The small molecule below binds the protein below.
Small molecule (SMILES): CC[C@H](C)[C@H](NC(=O)[C@@H](NC(=O)[C@H](CC(C)C)NC(=O)[C@@H](N)CCCCN)C(C)C)C(=O)N[C@@H](CC(N)=O)C(=O)N[C@@H](CCCCN)C(=O)N[C@@H](CC(=O)O)C(=O)N[C@@H](CCSC)C(=O)N[C@@H](CCCN=C(N)N)C(=O)N[C@H](C(=O)N[C@@H](CC(=O)O)C(=O)N[C@@H](CC(C)C)C(=O)N[C@@H](Cc1ccccc1)C(=O)N[C@@H](CO)C(=O)N1CCC[C@H]1C(=O)N1CCC[C@H]1C(=O)N[C@H](C=O)CC(N)=O)[C@@H](C)O

Sequence of chain 1.F:
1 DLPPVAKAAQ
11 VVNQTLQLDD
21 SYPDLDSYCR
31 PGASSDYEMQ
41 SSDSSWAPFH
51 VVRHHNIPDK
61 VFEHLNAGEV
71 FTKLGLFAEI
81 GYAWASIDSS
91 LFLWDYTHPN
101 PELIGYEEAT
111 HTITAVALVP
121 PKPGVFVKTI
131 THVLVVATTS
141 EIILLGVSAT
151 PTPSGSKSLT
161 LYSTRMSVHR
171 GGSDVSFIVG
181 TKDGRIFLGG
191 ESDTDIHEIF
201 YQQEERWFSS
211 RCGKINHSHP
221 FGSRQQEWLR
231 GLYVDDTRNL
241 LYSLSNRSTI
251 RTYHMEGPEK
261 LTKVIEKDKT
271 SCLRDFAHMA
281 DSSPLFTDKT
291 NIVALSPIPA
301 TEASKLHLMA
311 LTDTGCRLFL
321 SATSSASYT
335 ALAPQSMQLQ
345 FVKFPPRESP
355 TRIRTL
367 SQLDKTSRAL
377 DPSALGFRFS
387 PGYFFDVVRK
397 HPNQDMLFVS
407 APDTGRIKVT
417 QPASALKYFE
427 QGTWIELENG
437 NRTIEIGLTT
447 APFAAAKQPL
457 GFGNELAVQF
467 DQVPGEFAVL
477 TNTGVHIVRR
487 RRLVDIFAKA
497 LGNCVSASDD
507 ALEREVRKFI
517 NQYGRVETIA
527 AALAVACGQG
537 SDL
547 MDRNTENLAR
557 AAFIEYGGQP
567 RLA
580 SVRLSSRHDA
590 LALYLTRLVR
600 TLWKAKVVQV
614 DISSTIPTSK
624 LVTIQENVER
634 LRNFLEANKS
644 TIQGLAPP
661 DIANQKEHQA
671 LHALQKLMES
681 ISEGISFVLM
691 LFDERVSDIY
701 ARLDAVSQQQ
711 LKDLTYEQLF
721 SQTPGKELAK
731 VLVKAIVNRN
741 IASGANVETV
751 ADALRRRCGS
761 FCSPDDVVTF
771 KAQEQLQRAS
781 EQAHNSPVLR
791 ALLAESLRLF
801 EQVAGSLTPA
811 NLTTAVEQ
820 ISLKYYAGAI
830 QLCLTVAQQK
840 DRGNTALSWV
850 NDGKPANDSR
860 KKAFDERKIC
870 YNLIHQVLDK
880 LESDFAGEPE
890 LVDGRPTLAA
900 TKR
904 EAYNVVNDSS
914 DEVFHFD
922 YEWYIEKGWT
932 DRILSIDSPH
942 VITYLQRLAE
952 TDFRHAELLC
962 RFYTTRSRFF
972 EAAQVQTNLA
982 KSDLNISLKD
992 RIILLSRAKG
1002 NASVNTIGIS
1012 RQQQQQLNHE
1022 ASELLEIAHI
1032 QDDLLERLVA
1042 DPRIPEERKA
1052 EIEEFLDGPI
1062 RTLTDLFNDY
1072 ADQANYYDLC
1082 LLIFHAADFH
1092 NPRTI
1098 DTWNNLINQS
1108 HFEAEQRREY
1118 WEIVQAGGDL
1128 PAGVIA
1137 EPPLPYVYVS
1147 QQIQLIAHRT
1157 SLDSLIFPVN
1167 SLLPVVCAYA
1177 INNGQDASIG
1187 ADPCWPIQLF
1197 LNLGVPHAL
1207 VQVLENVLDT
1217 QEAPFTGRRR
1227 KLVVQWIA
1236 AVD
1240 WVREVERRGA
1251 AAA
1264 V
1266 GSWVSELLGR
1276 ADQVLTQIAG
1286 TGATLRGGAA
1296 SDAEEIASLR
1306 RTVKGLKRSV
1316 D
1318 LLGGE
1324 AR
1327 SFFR

Binding-site contacts:
Ligand atom CG2 contacts residue PHE1068 of chain 1.F at 3.6 Å (hydrophobic).
Ligand atom NH1 contacts residue GLN1074 of chain 1.F at 3.8 Å.
Ligand atom C contacts residue THR1065 of chain 1.F at 2.9 Å.
Ligand atom CD1 contacts residue PHE1068 of chain 1.F at 3.5 Å (hydrophobic).
Ligand atom N contacts residue THR1065 of chain 1.F at 2.3 Å (h-bond).
Ligand atom CD2 contacts residue ALA1075 of chain 1.F at 3.6 Å (hydrophobic).
Ligand atom C contacts residue ASN1069 of chain 1.F at 3.8 Å.
Ligand atom O contacts residue THR1065 of chain 1.F at 3.5 Å (h-bond).
Ligand atom CD1 contacts residue ILE1053 of chain 1.F at 3.6 Å (hydrophobic).
Ligand atom CB contacts residue GLN1074 of chain 1.F at 3.3 Å.
Ligand atom N contacts residue THR1065 of chain 1.F at 3.8 Å.
Ligand atom CA contacts residue ASN1069 of chain 1.F at 3.4 Å.
Ligand atom N contacts residue ASN1069 of chain 1.F at 3.0 Å (h-bond).
Ligand atom O contacts residue THR1065 of chain 1.F at 2.7 Å.
Ligand atom CG1 contacts residue PHE1068 of chain 1.F at 3.6 Å (hydrophobic).
Ligand atom CG contacts residue GLN1074 of chain 1.F at 3.5 Å.
Ligand atom CD contacts residue ASN1069 of chain 1.F at 3.7 Å.
Ligand atom CD1 contacts residue THR1065 of chain 1.F at 2.6 Å.
Ligand atom CG2 contacts residue ASN1069 of chain 1.F at 3.3 Å.
Ligand atom CD contacts residue GLN1074 of chain 1.F at 2.8 Å.
Ligand atom CE2 contacts residue GLN1074 of chain 1.F at 3.3 Å.
Ligand atom NH1 contacts residue ASN1069 of chain 1.F at 2.6 Å (h-bond).
Ligand atom CA contacts residue THR1065 of chain 1.F at 2.7 Å.
Ligand atom CD1 contacts residue ARG1049 of chain 1.F at 3.0 Å.
Ligand atom CD1 contacts residue LEU1064 of chain 1.F at 3.4 Å (hydrophobic).
Ligand atom O contacts residue ARG1049 of chain 1.F at 3.0 Å.
Ligand atom NH1 contacts residue ASP1073 of chain 1.F at 3.4 Å (salt-bridge).
Ligand atom CD2 contacts residue GLN1074 of chain 1.F at 3.2 Å.
Ligand atom C contacts residue ASN1069 of chain 1.F at 3.7 Å.
Ligand atom NZ contacts residue ASP1073 of chain 1.F at 3.3 Å (salt-bridge).
Ligand atom CZ contacts residue ASP1073 of chain 1.F at 3.6 Å.
Ligand atom CZ contacts residue GLN1074 of chain 1.F at 3.4 Å.
Ligand atom O contacts residue ASN1069 of chain 1.F at 3.0 Å (h-bond).
Ligand atom CG contacts residue THR1065 of chain 1.F at 3.6 Å.
Ligand atom CB contacts residue THR1065 of chain 1.F at 3.6 Å.
Ligand atom CA contacts residue THR1065 of chain 1.F at 3.4 Å.
Ligand atom CB contacts residue GLN1074 of chain 1.F at 3.7 Å.
Ligand atom C contacts residue THR1065 of chain 1.F at 3.7 Å.
Ligand atom NH2 contacts residue ASP1073 of chain 1.F at 3.0 Å (salt-bridge).
Ligand atom NE contacts residue GLN1074 of chain 1.F at 3.6 Å (h-bond).